Binding-site contacts:
Ligand atom O3 contacts residue SER55 of chain 1.B at 3.3 Å (h-bond).
Ligand atom C contacts residue GLY59 of chain 1.A at 3.5 Å.
Ligand atom C5 contacts residue SER54 of chain 1.B at 3.4 Å.
Ligand atom C2 contacts residue TYR50 of chain 1.A at 3.3 Å (hydrophobic).
Ligand atom N1 contacts residue GLU56 of chain 1.A at 4.0 Å.
Ligand atom O3 contacts residue TYR103 of chain 1.B at 3.6 Å.
Ligand atom O1 contacts residue ARG56 of chain 1.B at 3.4 Å.
Ligand atom C1 contacts residue GLY59 of chain 1.A at 4.1 Å.
Ligand atom C1 contacts residue TYR50 of chain 1.A at 3.5 Å (hydrophobic).
Ligand atom O4 contacts residue SER55 of chain 1.B at 3.3 Å.
Ligand atom O3 contacts residue SER54 of chain 1.B at 3.4 Å.
Ligand atom O contacts residue PRO58 of chain 1.A at 3.9 Å.
Ligand atom C2 contacts residue SER63 of chain 1.A at 1.4 Å.
Ligand atom O5 contacts residue GLU56 of chain 1.A at 3.6 Å.
Ligand atom C5 contacts residue SER63 of chain 1.A at 3.9 Å.
Ligand atom O6 contacts residue ARG56 of chain 1.B at 3.6 Å.
Ligand atom O5 contacts residue GLN33 of chain 1.B at 4.2 Å.
Ligand atom C10 contacts residue GLU56 of chain 1.A at 3.4 Å.
Ligand atom C4 contacts residue SER63 of chain 1.A at 3.4 Å.
Ligand atom O6 contacts residue SER55 of chain 1.B at 3.4 Å (h-bond).
Ligand atom C4 contacts residue ARG56 of chain 1.B at 3.8 Å.
Ligand atom N contacts residue ARG56 of chain 1.B at 4.0 Å.
Ligand atom C3 contacts residue TYR50 of chain 1.A at 4.2 Å (hydrophobic).
Ligand atom O4 contacts residue GLU56 of chain 1.A at 4.1 Å.
Ligand atom O1 contacts residue SER63 of chain 1.A at 4.0 Å.
Ligand atom C6 contacts residue SER63 of chain 1.A at 3.8 Å.
Ligand atom C8 contacts residue SER55 of chain 1.B at 3.9 Å.
Ligand atom C3 contacts residue SER63 of chain 1.A at 2.5 Å.
Ligand atom C contacts residue PRO58 of chain 1.A at 4.0 Å (hydrophobic).
Ligand atom O contacts residue GLY59 of chain 1.A at 3.4 Å (h-bond).
Ligand atom N contacts residue SER63 of chain 1.A at 3.0 Å.
Ligand atom C6 contacts residue TYR50 of chain 1.A at 4.1 Å (hydrophobic).
Ligand atom C5 contacts residue GLY58 of chain 1.B at 3.5 Å.
Ligand atom C1 contacts residue SER63 of chain 1.A at 3.6 Å.
Ligand atom C9 contacts residue SER55 of chain 1.B at 3.8 Å.
Ligand atom C5 contacts residue ALA59 of chain 1.B at 3.8 Å (hydrophobic).
Ligand atom O contacts residue SER63 of chain 1.A at 2.3 Å (h-bond).
Ligand atom O6 contacts residue SER54 of chain 1.B at 3.2 Å (h-bond).
Ligand atom O contacts residue TYR50 of chain 1.A at 3.7 Å.
Ligand atom C contacts residue TRP57 of chain 1.A at 3.3 Å (hydrophobic).

Sequence of chain 1.B:
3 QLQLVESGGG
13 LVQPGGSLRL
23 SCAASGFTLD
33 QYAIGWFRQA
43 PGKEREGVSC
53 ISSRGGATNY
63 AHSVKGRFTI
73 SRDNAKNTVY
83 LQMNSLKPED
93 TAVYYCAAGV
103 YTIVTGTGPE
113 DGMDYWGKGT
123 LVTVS

This protein binds this small molecule.
Small molecule (SMILES): CC(=O)N[C@@H]1[C@@H](O)[C@H](NC(=O)[C@H](O)CO)[C@@H](C)O[C@H]1O

Sequence of chain 1.A:
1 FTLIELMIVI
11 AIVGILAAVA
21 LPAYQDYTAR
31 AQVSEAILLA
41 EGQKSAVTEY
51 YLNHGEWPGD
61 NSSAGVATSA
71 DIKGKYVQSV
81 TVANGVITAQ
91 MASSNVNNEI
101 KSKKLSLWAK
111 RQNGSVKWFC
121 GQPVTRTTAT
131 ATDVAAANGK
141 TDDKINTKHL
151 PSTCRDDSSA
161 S